Sequence of chain 1.R:
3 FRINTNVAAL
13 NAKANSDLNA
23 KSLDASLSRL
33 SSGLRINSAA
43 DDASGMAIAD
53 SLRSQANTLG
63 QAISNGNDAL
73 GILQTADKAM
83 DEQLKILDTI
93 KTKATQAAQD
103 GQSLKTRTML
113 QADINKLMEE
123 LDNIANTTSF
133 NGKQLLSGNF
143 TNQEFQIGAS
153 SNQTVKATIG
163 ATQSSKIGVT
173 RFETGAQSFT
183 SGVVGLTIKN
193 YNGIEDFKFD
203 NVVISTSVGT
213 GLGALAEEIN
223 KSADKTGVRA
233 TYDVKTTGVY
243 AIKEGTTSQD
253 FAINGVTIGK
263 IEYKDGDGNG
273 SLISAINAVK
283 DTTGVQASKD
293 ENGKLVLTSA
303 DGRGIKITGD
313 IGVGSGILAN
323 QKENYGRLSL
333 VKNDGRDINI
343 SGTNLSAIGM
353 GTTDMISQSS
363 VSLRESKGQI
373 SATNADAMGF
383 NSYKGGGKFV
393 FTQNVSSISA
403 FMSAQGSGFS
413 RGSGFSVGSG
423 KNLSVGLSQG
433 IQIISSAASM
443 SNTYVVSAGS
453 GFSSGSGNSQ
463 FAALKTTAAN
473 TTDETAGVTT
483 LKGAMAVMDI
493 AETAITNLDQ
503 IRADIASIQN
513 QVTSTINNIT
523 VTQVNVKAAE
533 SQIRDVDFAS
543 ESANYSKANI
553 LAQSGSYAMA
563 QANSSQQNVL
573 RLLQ

A small-molecule ligand and the protein it binds are described below.
Small molecule (SMILES): C[C@H](O)[C@H](N)[C@@H]1O[C@](O)(C(=O)O)C[C@H](O)[C@@H]1N

Binding-site contacts:
Ligand atom C2 contacts residue THR469 of chain 1.R at 1.4 Å.
Ligand atom C4 contacts residue ASN444 of chain 1.R at 3.7 Å.
Ligand atom N5 contacts residue THR469 of chain 1.R at 4.3 Å.
Ligand atom O4 contacts residue ASN444 of chain 1.R at 4.1 Å.
Ligand atom C3 contacts residue ALA470 of chain 1.R at 4.1 Å (hydrophobic).
Ligand atom C4 contacts residue LYS467 of chain 1.R at 4.0 Å.
Ligand atom O4 contacts residue THR469 of chain 1.R at 3.9 Å.
Ligand atom C3 contacts residue LYS467 of chain 1.R at 4.2 Å.
Ligand atom O6 contacts residue THR469 of chain 1.R at 2.7 Å (h-bond).
Ligand atom O4 contacts residue LYS467 of chain 1.R at 2.7 Å (salt-bridge).
Ligand atom C1 contacts residue THR469 of chain 1.R at 2.5 Å.
Ligand atom C4 contacts residue ALA470 of chain 1.R at 4.4 Å (hydrophobic).
Ligand atom C4 contacts residue THR469 of chain 1.R at 2.9 Å.
Ligand atom C2 contacts residue ALA470 of chain 1.R at 3.6 Å (hydrophobic).
Ligand atom C3 contacts residue THR469 of chain 1.R at 1.7 Å.
Ligand atom O1B contacts residue THR469 of chain 1.R at 3.1 Å (h-bond).
Ligand atom C5 contacts residue THR469 of chain 1.R at 3.8 Å.
Ligand atom O1A contacts residue THR469 of chain 1.R at 3.4 Å.
Ligand atom C6 contacts residue THR469 of chain 1.R at 3.8 Å.
Ligand atom C5 contacts residue ASN444 of chain 1.R at 4.1 Å.
Ligand atom O6 contacts residue ALA470 of chain 1.R at 3.6 Å (h-bond).